Binding-site contacts:
Ligand atom C5 contacts residue GLU102 of chain 8.A at 3.4 Å.
Ligand atom C contacts residue GLU66 of chain 8.A at 4.0 Å.
Ligand atom C1 contacts residue GLU66 of chain 8.A at 4.4 Å.
Ligand atom C2 contacts residue TYR67 of chain 8.A at 4.4 Å (hydrophobic).
Ligand atom O3 contacts residue ARG103 of chain 8.A at 2.9 Å (salt-bridge).
Ligand atom C2 contacts residue GLU66 of chain 8.A at 3.9 Å.
Ligand atom C1 contacts residue HIS58 of chain 8.A at 3.6 Å.
Ligand atom C6 contacts residue HIS58 of chain 8.A at 3.3 Å.
Ligand atom C4 contacts residue GLU102 of chain 8.A at 3.3 Å.
Ligand atom C3 contacts residue HIS58 of chain 8.A at 4.1 Å.
Ligand atom C5 contacts residue HIS58 of chain 8.A at 3.6 Å.
Ligand atom C2 contacts residue HIS58 of chain 8.A at 4.1 Å.
Ligand atom C4 contacts residue ARG103 of chain 8.A at 3.8 Å.
Ligand atom C3 contacts residue ARG103 of chain 8.A at 4.0 Å.
Ligand atom C4 contacts residue HIS58 of chain 8.A at 3.9 Å.
Ligand atom O3 contacts residue TYR67 of chain 8.A at 3.7 Å.
Ligand atom O4 contacts residue GLU102 of chain 8.A at 2.5 Å (salt-bridge).
Ligand atom C contacts residue HIS58 of chain 8.A at 3.9 Å.
Ligand atom C6 contacts residue ARG43 of chain 8.A at 4.2 Å.
Ligand atom C3 contacts residue TYR67 of chain 8.A at 4.1 Å (hydrophobic).
Ligand atom C5 contacts residue ARG43 of chain 8.A at 3.6 Å.
Ligand atom O4 contacts residue ARG103 of chain 8.A at 3.0 Å (salt-bridge).

Sequence of chain 8.A:
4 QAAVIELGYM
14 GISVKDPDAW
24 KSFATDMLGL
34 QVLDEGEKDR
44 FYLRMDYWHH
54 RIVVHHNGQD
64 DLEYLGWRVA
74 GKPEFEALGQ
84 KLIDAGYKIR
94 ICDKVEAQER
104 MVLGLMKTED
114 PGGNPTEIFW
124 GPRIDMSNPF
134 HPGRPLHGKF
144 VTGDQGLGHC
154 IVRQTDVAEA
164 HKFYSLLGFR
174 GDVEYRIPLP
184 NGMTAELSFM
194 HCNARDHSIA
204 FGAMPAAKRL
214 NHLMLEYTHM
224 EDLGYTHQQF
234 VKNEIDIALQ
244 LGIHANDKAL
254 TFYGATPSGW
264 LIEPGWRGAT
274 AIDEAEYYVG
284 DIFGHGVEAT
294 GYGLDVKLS

The protein below binds the small molecule below.
Small molecule (SMILES): Cc1ccc(O)c(O)c1